A small-molecule ligand and the protein it binds are described below.
Small molecule (SMILES): CC(=O)N[C@@H]1[C@@H](O)[C@H](O)[C@@H](CO)O[C@H]1O

Binding-site contacts:
Ligand atom O7 contacts residue LEU16 of chain 1.L at 4.5 Å.
Ligand atom C5 contacts residue TYR13 of chain 1.L at 4.2 Å (hydrophobic).
Ligand atom C1 contacts residue ASN215 of chain 1.L at 1.4 Å.
Ligand atom N2 contacts residue PRO14 of chain 1.L at 2.9 Å (h-bond).
Ligand atom C5 contacts residue ASN215 of chain 1.L at 3.7 Å.
Ligand atom C8 contacts residue LEU16 of chain 1.L at 3.9 Å (hydrophobic).
Ligand atom C7 contacts residue ASN215 of chain 1.L at 3.4 Å.
Ligand atom C7 contacts residue PRO14 of chain 1.L at 3.6 Å (hydrophobic).
Ligand atom N2 contacts residue ASN215 of chain 1.L at 2.8 Å (h-bond).
Ligand atom C8 contacts residue ASN215 of chain 1.L at 4.5 Å.
Ligand atom C8 contacts residue PRO14 of chain 1.L at 3.4 Å (hydrophobic).
Ligand atom N2 contacts residue ARG15 of chain 1.L at 4.2 Å.
Ligand atom C1 contacts residue PRO14 of chain 1.L at 3.9 Å (hydrophobic).
Ligand atom O7 contacts residue ASN215 of chain 1.L at 3.7 Å.
Ligand atom O5 contacts residue ASN215 of chain 1.L at 2.4 Å (h-bond).
Ligand atom C4 contacts residue ASN215 of chain 1.L at 4.3 Å.
Ligand atom C8 contacts residue ARG15 of chain 1.L at 3.7 Å.
Ligand atom C3 contacts residue ASN215 of chain 1.L at 3.8 Å.
Ligand atom C3 contacts residue PRO14 of chain 1.L at 4.2 Å (hydrophobic).
Ligand atom C1 contacts residue TYR13 of chain 1.L at 4.3 Å (hydrophobic).
Ligand atom C2 contacts residue ASN215 of chain 1.L at 2.5 Å.
Ligand atom O6 contacts residue TYR13 of chain 1.L at 3.9 Å.
Ligand atom C2 contacts residue PRO14 of chain 1.L at 3.8 Å (hydrophobic).
Ligand atom O5 contacts residue TYR13 of chain 1.L at 4.3 Å.

Sequence of chain 1.L:
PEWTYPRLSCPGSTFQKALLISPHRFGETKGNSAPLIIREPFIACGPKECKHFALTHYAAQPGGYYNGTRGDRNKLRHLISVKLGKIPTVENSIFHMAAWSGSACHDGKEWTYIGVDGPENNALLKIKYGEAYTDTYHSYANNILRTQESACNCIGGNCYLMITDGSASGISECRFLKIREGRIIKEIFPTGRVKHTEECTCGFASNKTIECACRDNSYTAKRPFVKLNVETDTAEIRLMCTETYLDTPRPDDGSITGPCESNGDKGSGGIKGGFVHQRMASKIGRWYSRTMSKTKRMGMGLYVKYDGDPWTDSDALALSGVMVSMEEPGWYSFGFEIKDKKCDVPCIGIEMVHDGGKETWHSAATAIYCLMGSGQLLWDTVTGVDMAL